Sequence of chain 59.A:
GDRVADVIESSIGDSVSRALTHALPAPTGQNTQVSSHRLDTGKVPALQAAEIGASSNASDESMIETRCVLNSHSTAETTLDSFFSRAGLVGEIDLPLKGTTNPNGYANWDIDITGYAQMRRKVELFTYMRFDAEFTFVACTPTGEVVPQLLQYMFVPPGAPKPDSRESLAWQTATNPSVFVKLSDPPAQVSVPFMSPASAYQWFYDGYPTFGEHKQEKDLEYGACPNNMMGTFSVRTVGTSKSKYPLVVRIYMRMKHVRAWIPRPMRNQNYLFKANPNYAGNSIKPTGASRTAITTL

Sequence of chain 59.C:
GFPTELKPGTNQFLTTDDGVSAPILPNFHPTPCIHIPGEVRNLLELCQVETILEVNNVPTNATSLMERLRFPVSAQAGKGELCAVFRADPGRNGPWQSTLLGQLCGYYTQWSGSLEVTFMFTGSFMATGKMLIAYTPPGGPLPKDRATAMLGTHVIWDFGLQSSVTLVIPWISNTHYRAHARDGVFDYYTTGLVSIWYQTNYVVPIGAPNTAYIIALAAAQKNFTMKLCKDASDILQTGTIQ

The protein below binds the small molecule below.
Small molecule (SMILES): C[C@H](CCOc1ccc(I)cc1)CCN1CCN(c2ccncc2)C1=O

Binding-site contacts:
Ligand atom CAM contacts residue ILE111 of chain 59.A at 3.6 Å (hydrophobic).
Ligand atom CAV contacts residue VAL192 of chain 59.A at 3.9 Å (hydrophobic).
Ligand atom CAG contacts residue ASP112 of chain 59.A at 3.5 Å.
Ligand atom CAG contacts residue TRP203 of chain 59.A at 3.9 Å (hydrophobic).
Ligand atom NAZ contacts residue TRP203 of chain 59.A at 3.2 Å.
Ligand atom OAB contacts residue TRP203 of chain 59.A at 3.7 Å.
Ligand atom CAX contacts residue ILE111 of chain 59.A at 3.9 Å (hydrophobic).
Ligand atom CAI contacts residue ILE24 of chain 59.C at 3.7 Å (hydrophobic).
Ligand atom CAV contacts residue MET195 of chain 59.A at 3.9 Å (hydrophobic).
Ligand atom NAZ contacts residue ASN228 of chain 59.A at 3.9 Å.
Ligand atom CAD contacts residue GLN202 of chain 59.A at 3.6 Å.
Ligand atom OAS contacts residue MET195 of chain 59.A at 3.1 Å.
Ligand atom CAM contacts residue MET195 of chain 59.A at 4.0 Å (hydrophobic).
Ligand atom CAP contacts residue TYR201 of chain 59.A at 3.5 Å (hydrophobic).
Ligand atom CAF contacts residue TRP203 of chain 59.A at 3.6 Å (hydrophobic).
Ligand atom CAL contacts residue PHE135 of chain 59.A at 3.7 Å (hydrophobic).
Ligand atom CAE contacts residue ASP112 of chain 59.A at 3.6 Å.
Ligand atom CAQ contacts residue TRP203 of chain 59.A at 3.4 Å (hydrophobic).
Ligand atom CAJ contacts residue PHE135 of chain 59.A at 3.8 Å (hydrophobic).
Ligand atom OAS contacts residue VAL192 of chain 59.A at 3.9 Å.
Ligand atom CAF contacts residue GLN202 of chain 59.A at 3.6 Å.
Ligand atom CAW contacts residue ASN228 of chain 59.A at 3.7 Å.
Ligand atom CAH contacts residue VAL192 of chain 59.A at 3.9 Å (hydrophobic).
Ligand atom CAI contacts residue PHE155 of chain 59.A at 3.5 Å (hydrophobic).
Ligand atom CAF contacts residue ASN228 of chain 59.A at 3.2 Å.
Ligand atom CAQ contacts residue ASN228 of chain 59.A at 3.6 Å.
Ligand atom OAB contacts residue ASP112 of chain 59.A at 3.6 Å.
Ligand atom NAY contacts residue TRP203 of chain 59.A at 3.7 Å.
Ligand atom CAE contacts residue THR114 of chain 59.A at 3.5 Å.
Ligand atom CAG contacts residue THR114 of chain 59.A at 3.9 Å.
Ligand atom CAK contacts residue PHE155 of chain 59.A at 3.5 Å (hydrophobic).
Ligand atom CAA contacts residue PHE135 of chain 59.A at 3.8 Å (hydrophobic).
Ligand atom CAT contacts residue TRP203 of chain 59.A at 3.4 Å (hydrophobic).
Ligand atom CAV contacts residue ILE111 of chain 59.A at 3.9 Å (hydrophobic).
Ligand atom CAQ contacts residue TYR201 of chain 59.A at 3.7 Å (hydrophobic).
Ligand atom CAL contacts residue ILE111 of chain 59.A at 3.5 Å (hydrophobic).
Ligand atom CAK contacts residue MET195 of chain 59.A at 3.8 Å (hydrophobic).
Ligand atom CAW contacts residue TRP203 of chain 59.A at 3.4 Å (hydrophobic).
Ligand atom CAD contacts residue ASN228 of chain 59.A at 3.5 Å.
Ligand atom OAB contacts residue ILE113 of chain 59.A at 3.3 Å (h-bond).